This protein binds this small molecule.
Small molecule (SMILES): O=C1NC(c2cccc3ccccc23)=N[C@@]12O[C@H](CO)[C@@H](O)[C@H](O)[C@H]2O

Sequence of chain 1.A:
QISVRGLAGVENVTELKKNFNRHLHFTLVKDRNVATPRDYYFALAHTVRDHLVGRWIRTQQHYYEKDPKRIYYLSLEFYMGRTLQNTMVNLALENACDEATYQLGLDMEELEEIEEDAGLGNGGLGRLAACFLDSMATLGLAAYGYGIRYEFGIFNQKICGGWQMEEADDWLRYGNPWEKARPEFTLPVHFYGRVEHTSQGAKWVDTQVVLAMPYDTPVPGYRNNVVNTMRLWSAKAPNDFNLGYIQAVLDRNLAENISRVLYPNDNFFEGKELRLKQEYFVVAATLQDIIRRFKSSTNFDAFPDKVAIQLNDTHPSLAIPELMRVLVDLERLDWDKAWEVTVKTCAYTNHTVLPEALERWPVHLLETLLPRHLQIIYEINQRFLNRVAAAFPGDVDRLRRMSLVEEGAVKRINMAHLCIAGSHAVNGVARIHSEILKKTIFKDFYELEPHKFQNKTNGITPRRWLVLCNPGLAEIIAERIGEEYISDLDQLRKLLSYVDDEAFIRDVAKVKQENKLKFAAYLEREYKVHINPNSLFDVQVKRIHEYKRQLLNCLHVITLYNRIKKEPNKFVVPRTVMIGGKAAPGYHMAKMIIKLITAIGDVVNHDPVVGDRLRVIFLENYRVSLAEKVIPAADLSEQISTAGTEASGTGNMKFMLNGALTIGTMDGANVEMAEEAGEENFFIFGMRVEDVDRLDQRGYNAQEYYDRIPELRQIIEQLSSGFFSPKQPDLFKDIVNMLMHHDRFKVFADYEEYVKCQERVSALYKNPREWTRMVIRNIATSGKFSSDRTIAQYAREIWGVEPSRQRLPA

Binding-site contacts:
Ligand atom N3 contacts residue ASN285 of chain 1.A at 3.5 Å (h-bond).
Ligand atom O3' contacts residue ALA674 of chain 1.A at 3.4 Å (h-bond).
Ligand atom O3' contacts residue GLY676 of chain 1.A at 3.2 Å (h-bond).
Ligand atom O4' contacts residue ASN485 of chain 1.A at 3.5 Å (h-bond).
Ligand atom C7 contacts residue ALA384 of chain 1.A at 3.6 Å (hydrophobic).
Ligand atom C6 contacts residue THR379 of chain 1.A at 3.6 Å.
Ligand atom C4 contacts residue LEU137 of chain 1.A at 3.6 Å (hydrophobic).
Ligand atom C7 contacts residue THR379 of chain 1.A at 3.3 Å.
Ligand atom C12 contacts residue GLU89 of chain 1.A at 3.6 Å.
Ligand atom O2' contacts residue ASN285 of chain 1.A at 2.8 Å (h-bond).
Ligand atom C2' contacts residue HIS378 of chain 1.A at 3.5 Å.
Ligand atom O6' contacts residue ASN485 of chain 1.A at 2.6 Å (h-bond).
Ligand atom C1' contacts residue HIS378 of chain 1.A at 3.6 Å.
Ligand atom O3' contacts residue SER675 of chain 1.A at 3.1 Å (h-bond).
Ligand atom C6' contacts residue HIS378 of chain 1.A at 3.3 Å.
Ligand atom O2' contacts residue GLU673 of chain 1.A at 3.4 Å (salt-bridge).
Ligand atom C9 contacts residue ASN285 of chain 1.A at 3.6 Å.
Ligand atom C6 contacts residue ASN285 of chain 1.A at 3.2 Å.
Ligand atom O4' contacts residue GLY676 of chain 1.A at 2.9 Å (h-bond).
Ligand atom O2' contacts residue TYR574 of chain 1.A at 3.3 Å (h-bond).
Ligand atom N1 contacts residue HIS378 of chain 1.A at 2.8 Å (h-bond).
Ligand atom C2 contacts residue ASN285 of chain 1.A at 3.2 Å.
Ligand atom C11 contacts residue ASN283 of chain 1.A at 3.7 Å.
Ligand atom C12 contacts residue ASN283 of chain 1.A at 3.3 Å.
Ligand atom C5 contacts residue ASN285 of chain 1.A at 3.3 Å.
Ligand atom C3' contacts residue GLU673 of chain 1.A at 3.5 Å.
Ligand atom O4 contacts residue LEU137 of chain 1.A at 3.2 Å (h-bond).
Ligand atom C6 contacts residue HIS378 of chain 1.A at 3.6 Å.
Ligand atom O4' contacts residue SER675 of chain 1.A at 3.6 Å.
Ligand atom O6' contacts residue HIS378 of chain 1.A at 2.8 Å (h-bond).
Ligand atom C13 contacts residue GLU89 of chain 1.A at 3.3 Å.
Ligand atom O6' contacts residue VAL456 of chain 1.A at 3.6 Å.
Ligand atom O3' contacts residue GLU673 of chain 1.A at 2.8 Å (salt-bridge).
Ligand atom C6' contacts residue ASN485 of chain 1.A at 3.4 Å.
Ligand atom C12 contacts residue HIS342 of chain 1.A at 3.7 Å.
Ligand atom C11 contacts residue HIS342 of chain 1.A at 3.5 Å.
Ligand atom N1 contacts residue ASN285 of chain 1.A at 3.5 Å (h-bond).
Ligand atom C10 contacts residue ASN285 of chain 1.A at 3.7 Å.
Ligand atom O5' contacts residue HIS378 of chain 1.A at 3.5 Å.
Ligand atom O4 contacts residue GLY136 of chain 1.A at 3.1 Å.